Sequence of chain 1.A:
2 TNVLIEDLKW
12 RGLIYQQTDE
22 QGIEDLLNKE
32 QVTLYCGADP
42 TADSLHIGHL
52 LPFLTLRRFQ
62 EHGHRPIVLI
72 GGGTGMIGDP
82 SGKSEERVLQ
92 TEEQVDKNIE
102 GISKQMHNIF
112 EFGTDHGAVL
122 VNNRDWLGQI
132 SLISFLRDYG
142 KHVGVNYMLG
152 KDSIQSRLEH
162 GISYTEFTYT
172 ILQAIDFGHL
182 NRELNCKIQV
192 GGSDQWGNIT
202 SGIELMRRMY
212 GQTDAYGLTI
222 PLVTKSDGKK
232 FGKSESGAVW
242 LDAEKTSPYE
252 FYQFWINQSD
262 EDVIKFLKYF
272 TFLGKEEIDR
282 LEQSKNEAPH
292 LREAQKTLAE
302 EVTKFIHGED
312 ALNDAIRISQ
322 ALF

The small molecule below binds the protein below.
Small molecule (SMILES): C[C@H]1O[C@@H]([C@H](NC(=O)[C@@H](N)Cc2ccc(O)cc2)C(=O)O)[C@H](O)[C@@H](O)[C@H]1O

Binding-site contacts:
Ligand atom C4 contacts residue GLN174 of chain 1.A at 3.4 Å.
Ligand atom N10 contacts residue GLN196 of chain 1.A at 3.0 Å (h-bond).
Ligand atom O12 contacts residue ASP80 of chain 1.A at 3.4 Å (salt-bridge).
Ligand atom C5 contacts residue GLN174 of chain 1.A at 3.7 Å.
Ligand atom C2 contacts residue TYR36 of chain 1.A at 3.7 Å (hydrophobic).
Ligand atom O23 contacts residue HIS50 of chain 1.A at 3.7 Å.
Ligand atom N10 contacts residue GLN174 of chain 1.A at 2.7 Å (h-bond).
Ligand atom C3 contacts residue TYR36 of chain 1.A at 3.6 Å (hydrophobic).
Ligand atom C15 contacts residue HIS50 of chain 1.A at 3.4 Å.
Ligand atom O1 contacts residue TYR36 of chain 1.A at 2.8 Å (h-bond).
Ligand atom C2 contacts residue ASP177 of chain 1.A at 3.3 Å.
Ligand atom C6 contacts residue ASP40 of chain 1.A at 3.6 Å.
Ligand atom C19 contacts residue ASP195 of chain 1.A at 3.6 Å.
Ligand atom O16 contacts residue ALA39 of chain 1.A at 3.4 Å.
Ligand atom C7 contacts residue LEU70 of chain 1.A at 3.7 Å (hydrophobic).
Ligand atom N10 contacts residue ASP80 of chain 1.A at 2.8 Å (salt-bridge).
Ligand atom O1 contacts residue LEU70 of chain 1.A at 3.7 Å.
Ligand atom C9 contacts residue GLN196 of chain 1.A at 3.3 Å.
Ligand atom O25 contacts residue ASP195 of chain 1.A at 2.5 Å (salt-bridge).
Ligand atom O1 contacts residue ASP177 of chain 1.A at 2.6 Å (salt-bridge).
Ligand atom C21 contacts residue GLY193 of chain 1.A at 3.5 Å.
Ligand atom C27 contacts residue PHE54 of chain 1.A at 3.6 Å (hydrophobic).
Ligand atom C20 contacts residue ASP195 of chain 1.A at 3.5 Å.
Ligand atom C8 contacts residue GLY38 of chain 1.A at 3.6 Å.
Ligand atom C3 contacts residue GLN174 of chain 1.A at 3.4 Å.
Ligand atom O17 contacts residue HIS50 of chain 1.A at 2.7 Å (h-bond).
Ligand atom C4 contacts residue GLY38 of chain 1.A at 3.6 Å.
Ligand atom O16 contacts residue ASP40 of chain 1.A at 2.7 Å (salt-bridge).
Ligand atom C2 contacts residue GLN174 of chain 1.A at 3.5 Å.
Ligand atom O26 contacts residue GLY192 of chain 1.A at 3.6 Å.
Ligand atom O25 contacts residue GLY193 of chain 1.A at 3.0 Å.
Ligand atom C6 contacts residue THR75 of chain 1.A at 3.7 Å.
Ligand atom C6 contacts residue TYR170 of chain 1.A at 3.6 Å (hydrophobic).
Ligand atom C7 contacts residue ASN124 of chain 1.A at 3.7 Å.
Ligand atom C3 contacts residue GLN190 of chain 1.A at 3.5 Å.
Ligand atom C7 contacts residue ASP177 of chain 1.A at 3.2 Å.
Ligand atom O26 contacts residue GLY193 of chain 1.A at 2.9 Å (h-bond).
Ligand atom N10 contacts residue TYR170 of chain 1.A at 2.9 Å (h-bond).
Ligand atom O24 contacts residue ASP195 of chain 1.A at 2.7 Å (salt-bridge).
Ligand atom O1 contacts residue GLN174 of chain 1.A at 3.6 Å.